Binding-site contacts:
Ligand atom C03 contacts residue PHE195 of chain 1.A at 3.1 Å (hydrophobic).
Ligand atom C26 contacts residue LEU190 of chain 1.A at 3.2 Å (hydrophobic).
Ligand atom C45 contacts residue SER99 of chain 1.A at 3.8 Å.
Ligand atom C24 contacts residue LEU191 of chain 1.A at 3.5 Å (hydrophobic).
Ligand atom C47 contacts residue PHE193 of chain 1.A at 2.7 Å (hydrophobic).
Ligand atom C19 contacts residue ILE100 of chain 1.A at 3.9 Å (hydrophobic).
Ligand atom C09 contacts residue GLU354 of chain 1.A at 3.4 Å.
Ligand atom C25 contacts residue LEU191 of chain 1.A at 3.5 Å (hydrophobic).
Ligand atom C47 contacts residue PHE88 of chain 1.A at 3.2 Å (hydrophobic).
Ligand atom O30 contacts residue SER99 of chain 1.A at 2.5 Å (h-bond).
Ligand atom C21 contacts residue SER99 of chain 1.A at 3.9 Å.
Ligand atom C03 contacts residue THR204 of chain 1.A at 3.2 Å.
Ligand atom C26 contacts residue PHE221 of chain 1.A at 3.2 Å (hydrophobic).
Ligand atom C23 contacts residue LEU191 of chain 1.A at 3.9 Å (hydrophobic).
Ligand atom C35 contacts residue ILE349 of chain 1.A at 3.8 Å (hydrophobic).
Ligand atom S50 contacts residue PHE195 of chain 1.A at 3.6 Å.
Ligand atom C35 contacts residue HEM1 of chain 1.B at 3.6 Å.
Ligand atom C02 contacts residue ASP56 of chain 1.A at 3.8 Å.
Ligand atom S50 contacts residue PHE193 of chain 1.A at 3.5 Å.
Ligand atom C29 contacts residue SER99 of chain 1.A at 3.3 Å.
Ligand atom C25 contacts residue PHE221 of chain 1.A at 3.8 Å (hydrophobic).
Ligand atom C38 contacts residue ALA285 of chain 1.A at 3.8 Å (hydrophobic).
Ligand atom C43 contacts residue HEM1 of chain 1.B at 3.8 Å.
Ligand atom C25 contacts residue PHE284 of chain 1.A at 3.5 Å (hydrophobic).
Ligand atom C21 contacts residue ILE281 of chain 1.A at 3.5 Å (hydrophobic).
Ligand atom O30 contacts residue ILE281 of chain 1.A at 3.4 Å.
Ligand atom C38 contacts residue HEM1 of chain 1.B at 2.9 Å.
Ligand atom N28 contacts residue SER99 of chain 1.A at 3.8 Å.
Ligand atom C01 contacts residue ASP56 of chain 1.A at 3.6 Å.
Ligand atom C27 contacts residue ILE281 of chain 1.A at 3.8 Å (hydrophobic).
Ligand atom C27 contacts residue PHE221 of chain 1.A at 3.4 Å (hydrophobic).
Ligand atom C01 contacts residue ARG86 of chain 1.A at 3.2 Å.
Ligand atom C01 contacts residue THR204 of chain 1.A at 3.8 Å.
Ligand atom C18 contacts residue PHE88 of chain 1.A at 3.9 Å (hydrophobic).
Ligand atom C44 contacts residue HEM1 of chain 1.B at 3.3 Å.
Ligand atom C32 contacts residue ALA285 of chain 1.A at 3.9 Å (hydrophobic).
Ligand atom C36 contacts residue HEM1 of chain 1.B at 2.5 Å.
Ligand atom C24 contacts residue PHE284 of chain 1.A at 3.5 Å (hydrophobic).
Ligand atom N37 contacts residue HEM1 of chain 1.B at 2.1 Å.
Ligand atom C25 contacts residue LEU190 of chain 1.A at 3.3 Å (hydrophobic).

A small-molecule ligand and the protein it binds are described below.
Small molecule (SMILES): CC(C)c1nc(CN(C)C(=O)N[C@@H](C(=O)N[C@@H](CC[C@H](Cc2ccccc2)NC(=O)OCc2cccnc2)Cc2ccccc2)C(C)C)cs1

Sequence of chain 1.A:
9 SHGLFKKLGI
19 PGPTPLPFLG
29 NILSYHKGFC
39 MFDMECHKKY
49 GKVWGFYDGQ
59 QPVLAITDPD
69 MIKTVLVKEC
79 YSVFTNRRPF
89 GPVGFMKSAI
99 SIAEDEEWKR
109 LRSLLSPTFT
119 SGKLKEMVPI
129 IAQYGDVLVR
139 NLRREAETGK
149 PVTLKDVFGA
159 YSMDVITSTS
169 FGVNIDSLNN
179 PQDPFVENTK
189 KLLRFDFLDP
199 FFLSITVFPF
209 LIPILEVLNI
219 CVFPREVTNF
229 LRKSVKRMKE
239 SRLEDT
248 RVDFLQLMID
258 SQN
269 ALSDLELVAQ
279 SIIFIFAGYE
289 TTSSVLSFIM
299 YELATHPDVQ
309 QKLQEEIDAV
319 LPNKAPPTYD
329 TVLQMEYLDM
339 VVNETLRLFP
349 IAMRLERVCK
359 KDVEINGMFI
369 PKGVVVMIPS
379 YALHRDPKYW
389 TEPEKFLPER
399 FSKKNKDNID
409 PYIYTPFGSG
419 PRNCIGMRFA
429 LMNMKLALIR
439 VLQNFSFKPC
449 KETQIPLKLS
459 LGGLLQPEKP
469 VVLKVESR